Sequence of chain 4.A:
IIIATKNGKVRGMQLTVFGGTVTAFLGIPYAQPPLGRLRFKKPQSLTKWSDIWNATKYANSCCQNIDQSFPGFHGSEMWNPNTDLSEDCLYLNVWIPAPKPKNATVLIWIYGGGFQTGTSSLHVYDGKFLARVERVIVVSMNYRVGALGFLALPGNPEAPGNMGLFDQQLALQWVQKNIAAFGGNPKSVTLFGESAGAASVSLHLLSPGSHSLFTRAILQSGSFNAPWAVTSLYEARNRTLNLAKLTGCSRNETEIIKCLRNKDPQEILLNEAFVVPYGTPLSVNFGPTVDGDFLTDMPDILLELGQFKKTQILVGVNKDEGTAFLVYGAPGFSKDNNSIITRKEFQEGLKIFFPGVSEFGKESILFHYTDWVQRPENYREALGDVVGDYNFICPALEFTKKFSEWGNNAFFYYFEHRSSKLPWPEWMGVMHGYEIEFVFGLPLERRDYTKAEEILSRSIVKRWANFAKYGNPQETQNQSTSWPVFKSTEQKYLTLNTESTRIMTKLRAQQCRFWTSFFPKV

A small-molecule ligand and the protein it binds are described below.
Small molecule (SMILES): CC(=O)N[C@@H]1[C@@H](O)[C@H](O)[C@@H](CO)O[C@H]1O

Binding-site contacts:
Ligand atom C2 contacts residue ASN485 of chain 4.A at 2.4 Å.
Ligand atom N2 contacts residue ASN485 of chain 4.A at 3.0 Å (h-bond).
Ligand atom C7 contacts residue ASN485 of chain 4.A at 3.4 Å.
Ligand atom C7 contacts residue ARG465 of chain 4.A at 3.6 Å.
Ligand atom C7 contacts residue GLU482 of chain 4.A at 4.2 Å.
Ligand atom C3 contacts residue ARG465 of chain 4.A at 4.5 Å.
Ligand atom C8 contacts residue ARG465 of chain 4.A at 3.9 Å.
Ligand atom C1 contacts residue ASN485 of chain 4.A at 1.4 Å.
Ligand atom N2 contacts residue ARG465 of chain 4.A at 4.1 Å.
Ligand atom O5 contacts residue ASN485 of chain 4.A at 2.3 Å (h-bond).
Ligand atom O7 contacts residue ARG465 of chain 4.A at 3.4 Å.
Ligand atom O7 contacts residue ASN485 of chain 4.A at 3.5 Å (h-bond).
Ligand atom C8 contacts residue GLU482 of chain 4.A at 3.8 Å.
Ligand atom O7 contacts residue SER466 of chain 4.A at 4.2 Å.
Ligand atom C8 contacts residue LYS469 of chain 4.A at 3.8 Å.
Ligand atom O3 contacts residue ARG465 of chain 4.A at 3.4 Å.
Ligand atom O7 contacts residue GLU482 of chain 4.A at 4.4 Å.
Ligand atom C4 contacts residue ASN485 of chain 4.A at 4.1 Å.
Ligand atom C5 contacts residue ASN485 of chain 4.A at 3.6 Å.
Ligand atom C3 contacts residue ASN485 of chain 4.A at 3.8 Å.